The small molecule below binds the protein below.
Small molecule (SMILES): CC(C)[C@H](N)C(=O)O

Sequence of chain 1.E:
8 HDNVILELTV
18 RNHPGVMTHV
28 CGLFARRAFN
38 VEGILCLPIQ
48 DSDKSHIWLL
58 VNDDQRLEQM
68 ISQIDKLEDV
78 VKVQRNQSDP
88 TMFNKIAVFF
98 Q

Sequence of chain 1.F:
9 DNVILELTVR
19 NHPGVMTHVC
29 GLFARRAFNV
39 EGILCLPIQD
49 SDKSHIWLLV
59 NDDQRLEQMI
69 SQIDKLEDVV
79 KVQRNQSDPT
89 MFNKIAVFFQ

Binding-site contacts:
Ligand atom O contacts residue MET24 of chain 1.F at 2.7 Å (h-bond).
Ligand atom C contacts residue MET24 of chain 1.F at 3.8 Å (hydrophobic).
Ligand atom CG1 contacts residue SER52 of chain 1.F at 4.1 Å.
Ligand atom OXT contacts residue ASN37 of chain 1.E at 3.6 Å (h-bond).
Ligand atom CA contacts residue VAL23 of chain 1.F at 4.0 Å (hydrophobic).
Ligand atom CA contacts residue ASN37 of chain 1.E at 3.8 Å.
Ligand atom CA contacts residue MET24 of chain 1.F at 4.2 Å (hydrophobic).
Ligand atom C contacts residue VAL23 of chain 1.F at 3.8 Å (hydrophobic).
Ligand atom CG2 contacts residue MET24 of chain 1.F at 3.8 Å (hydrophobic).
Ligand atom O contacts residue PRO21 of chain 1.F at 4.2 Å.
Ligand atom CG2 contacts residue VAL38 of chain 1.E at 3.6 Å (hydrophobic).
Ligand atom C contacts residue VAL38 of chain 1.E at 4.3 Å (hydrophobic).
Ligand atom N contacts residue VAL38 of chain 1.E at 2.8 Å (h-bond).
Ligand atom OXT contacts residue PRO21 of chain 1.F at 3.8 Å.
Ligand atom C contacts residue HIS20 of chain 1.F at 3.0 Å.
Ligand atom CG1 contacts residue ARG18 of chain 1.F at 4.2 Å.
Ligand atom CG2 contacts residue CYS43 of chain 1.F at 3.7 Å (hydrophobic).
Ligand atom OXT contacts residue VAL38 of chain 1.E at 3.3 Å (h-bond).
Ligand atom CB contacts residue VAL38 of chain 1.E at 4.2 Å (hydrophobic).
Ligand atom CA contacts residue HIS20 of chain 1.F at 2.9 Å.
Ligand atom C contacts residue GLY22 of chain 1.F at 3.9 Å.
Ligand atom CA contacts residue ASN19 of chain 1.F at 4.0 Å.
Ligand atom CB contacts residue MET24 of chain 1.F at 3.9 Å (hydrophobic).
Ligand atom O contacts residue HIS20 of chain 1.F at 3.4 Å (h-bond).
Ligand atom CG1 contacts residue VAL17 of chain 1.F at 3.8 Å (hydrophobic).
Ligand atom C contacts residue PRO21 of chain 1.F at 4.1 Å (hydrophobic).
Ligand atom CA contacts residue VAL38 of chain 1.E at 3.9 Å (hydrophobic).
Ligand atom C contacts residue ASN37 of chain 1.E at 4.0 Å.
Ligand atom O contacts residue GLY22 of chain 1.F at 3.5 Å (h-bond).
Ligand atom CB contacts residue HIS20 of chain 1.F at 4.2 Å.
Ligand atom N contacts residue HIS20 of chain 1.F at 3.4 Å (h-bond).
Ligand atom O contacts residue VAL23 of chain 1.F at 3.0 Å (h-bond).
Ligand atom OXT contacts residue GLY22 of chain 1.F at 3.9 Å.
Ligand atom CB contacts residue VAL23 of chain 1.F at 4.2 Å (hydrophobic).
Ligand atom CG2 contacts residue ILE41 of chain 1.E at 4.0 Å (hydrophobic).
Ligand atom CG1 contacts residue ASN19 of chain 1.F at 3.9 Å.
Ligand atom CG1 contacts residue CYS43 of chain 1.F at 3.7 Å (hydrophobic).
Ligand atom OXT contacts residue HIS20 of chain 1.F at 3.5 Å (h-bond).
Ligand atom N contacts residue ASN19 of chain 1.F at 2.8 Å (h-bond).
Ligand atom N contacts residue ASN37 of chain 1.E at 2.8 Å (h-bond).